Sequence of chain 29.C:
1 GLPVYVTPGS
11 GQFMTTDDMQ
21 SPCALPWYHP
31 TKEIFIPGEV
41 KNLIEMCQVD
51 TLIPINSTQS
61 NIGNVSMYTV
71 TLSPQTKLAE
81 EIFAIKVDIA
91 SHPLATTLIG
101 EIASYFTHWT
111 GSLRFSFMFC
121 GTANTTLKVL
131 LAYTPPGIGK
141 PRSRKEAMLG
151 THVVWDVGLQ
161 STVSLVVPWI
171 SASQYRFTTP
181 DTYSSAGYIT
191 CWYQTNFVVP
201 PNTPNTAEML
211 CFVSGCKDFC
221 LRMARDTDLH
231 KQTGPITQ

Sequence of chain 29.A:
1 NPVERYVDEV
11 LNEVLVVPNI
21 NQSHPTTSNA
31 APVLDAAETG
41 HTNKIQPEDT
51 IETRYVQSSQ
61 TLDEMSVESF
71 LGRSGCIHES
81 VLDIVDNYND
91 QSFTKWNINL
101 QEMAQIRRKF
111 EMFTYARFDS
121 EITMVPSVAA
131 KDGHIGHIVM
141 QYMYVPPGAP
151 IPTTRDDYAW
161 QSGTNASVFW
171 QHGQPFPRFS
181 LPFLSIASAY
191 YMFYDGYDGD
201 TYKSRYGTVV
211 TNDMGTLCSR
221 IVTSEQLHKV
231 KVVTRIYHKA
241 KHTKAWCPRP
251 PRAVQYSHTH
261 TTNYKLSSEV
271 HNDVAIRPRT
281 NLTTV

Binding-site contacts:
Ligand atom C5B contacts residue LEU181 of chain 29.A at 3.3 Å (hydrophobic).
Ligand atom C3 contacts residue LEU100 of chain 29.A at 3.9 Å (hydrophobic).
Ligand atom CM2 contacts residue ILE236 of chain 29.A at 4.0 Å (hydrophobic).
Ligand atom N3A contacts residue LEU217 of chain 29.A at 3.4 Å.
Ligand atom CM4 contacts residue PHE179 of chain 29.A at 3.9 Å (hydrophobic).
Ligand atom CM6 contacts residue LEU184 of chain 29.A at 3.4 Å (hydrophobic).
Ligand atom C6B contacts residue LEU181 of chain 29.A at 3.3 Å (hydrophobic).
Ligand atom C1C contacts residue MET214 of chain 29.A at 3.7 Å (hydrophobic).
Ligand atom C5 contacts residue MET214 of chain 29.A at 3.6 Å (hydrophobic).
Ligand atom C4A contacts residue PHE179 of chain 29.A at 3.3 Å (hydrophobic).
Ligand atom C6B contacts residue ILE98 of chain 29.A at 3.6 Å (hydrophobic).
Ligand atom C2A contacts residue TYR144 of chain 29.A at 3.7 Å (hydrophobic).
Ligand atom C4B contacts residue LEU181 of chain 29.A at 3.8 Å (hydrophobic).
Ligand atom CM2 contacts residue ILE122 of chain 29.A at 3.7 Å (hydrophobic).
Ligand atom N2 contacts residue LEU100 of chain 29.A at 3.8 Å.
Ligand atom CM6 contacts residue LEU181 of chain 29.A at 3.7 Å (hydrophobic).
Ligand atom O5A contacts residue PHE179 of chain 29.A at 3.7 Å.
Ligand atom CM6 contacts residue TYR144 of chain 29.A at 3.7 Å (hydrophobic).
Ligand atom C4 contacts residue TYR190 of chain 29.A at 3.8 Å (hydrophobic).
Ligand atom O5A contacts residue ALA166 of chain 29.A at 3.9 Å.
Ligand atom N2 contacts residue MET214 of chain 29.A at 3.8 Å.
Ligand atom O1 contacts residue MET214 of chain 29.A at 3.2 Å.
Ligand atom C1A contacts residue TYR144 of chain 29.A at 3.1 Å (hydrophobic).
Ligand atom O1B contacts residue ILE98 of chain 29.A at 2.9 Å.
Ligand atom C2B contacts residue ILE122 of chain 29.A at 3.9 Å (hydrophobic).
Ligand atom C2B contacts residue ILE98 of chain 29.A at 3.9 Å (hydrophobic).
Ligand atom O5A contacts residue TYR144 of chain 29.A at 3.1 Å.
Ligand atom C1B contacts residue ILE98 of chain 29.A at 3.6 Å (hydrophobic).
Ligand atom C4A contacts residue TYR144 of chain 29.A at 3.8 Å (hydrophobic).
Ligand atom CM3 contacts residue TYR190 of chain 29.A at 3.9 Å (hydrophobic).
Ligand atom CM4 contacts residue TYR142 of chain 29.A at 3.1 Å (hydrophobic).
Ligand atom O1 contacts residue LEU100 of chain 29.A at 4.0 Å.
Ligand atom C1B contacts residue LEU181 of chain 29.A at 3.8 Å (hydrophobic).
Ligand atom C5B contacts residue TYR144 of chain 29.A at 3.6 Å (hydrophobic).
Ligand atom C2A contacts residue PHE179 of chain 29.A at 3.3 Å (hydrophobic).
Ligand atom C4B contacts residue PHE179 of chain 29.A at 3.9 Å (hydrophobic).
Ligand atom CM4 contacts residue VAL168 of chain 29.A at 3.5 Å (hydrophobic).
Ligand atom C2C contacts residue ILE98 of chain 29.A at 4.0 Å (hydrophobic).
Ligand atom C1A contacts residue PHE179 of chain 29.A at 3.5 Å (hydrophobic).
Ligand atom N3A contacts residue PHE179 of chain 29.A at 3.0 Å.

This protein binds this small molecule.
Small molecule (SMILES): Cc1cc(CCCOc2c(C)cc(-c3coc(C)n3)cc2C)on1